Binding-site contacts:
Ligand atom N contacts residue ILE34 of chain 2.B at 3.7 Å.
Ligand atom N contacts residue PRO33 of chain 2.B at 4.2 Å.

Sequence of chain 2.B:
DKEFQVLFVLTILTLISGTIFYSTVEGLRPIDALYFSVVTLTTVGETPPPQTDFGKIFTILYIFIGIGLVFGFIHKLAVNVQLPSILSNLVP

A small-molecule ligand and the protein it binds are described below.
Small molecule (SMILES): NCC(=O)O